Sequence of chain 1.B:
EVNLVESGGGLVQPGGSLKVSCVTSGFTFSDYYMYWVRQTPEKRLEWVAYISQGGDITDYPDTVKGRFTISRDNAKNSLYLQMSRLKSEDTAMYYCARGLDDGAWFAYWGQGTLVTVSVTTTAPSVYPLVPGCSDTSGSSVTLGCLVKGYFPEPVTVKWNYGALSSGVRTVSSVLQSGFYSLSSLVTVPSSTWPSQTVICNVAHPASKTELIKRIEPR

This protein binds this small molecule.
Small molecule (SMILES): CCCCCCCCC(=O)OC

Binding-site contacts:
Ligand atom C5 contacts residue GLN53 of chain 1.B at 4.5 Å.
Ligand atom O2 contacts residue ASP101 of chain 1.B at 3.9 Å.
Ligand atom C3 contacts residue TYR32 of chain 1.B at 4.5 Å (hydrophobic).
Ligand atom C1 contacts residue TYR32 of chain 1.B at 3.2 Å (hydrophobic).
Ligand atom C1 contacts residue ASP101 of chain 1.B at 4.0 Å.
Ligand atom C5 contacts residue NAG1 of chain 1.C at 4.1 Å.
Ligand atom C2 contacts residue ASP31 of chain 1.B at 3.7 Å.
Ligand atom C7 contacts residue NAG1 of chain 1.C at 2.9 Å.
Ligand atom C8 contacts residue GLN53 of chain 1.B at 3.6 Å.
Ligand atom CM contacts residue TYR32 of chain 1.B at 4.2 Å (hydrophobic).
Ligand atom C2 contacts residue TYR32 of chain 1.B at 3.7 Å (hydrophobic).
Ligand atom C4 contacts residue ASP31 of chain 1.B at 4.2 Å.
Ligand atom C8 contacts residue NAG1 of chain 1.C at 2.4 Å.
Ligand atom C3 contacts residue ASP31 of chain 1.B at 3.2 Å.
Ligand atom O1 contacts residue TYR32 of chain 1.B at 3.5 Å (h-bond).
Ligand atom C6 contacts residue NAG1 of chain 1.C at 4.2 Å.
Ligand atom C5 contacts residue ASP31 of chain 1.B at 3.6 Å.
Ligand atom O1 contacts residue ASP101 of chain 1.B at 3.2 Å.
Ligand atom C9 contacts residue GLN53 of chain 1.B at 3.4 Å.
Ligand atom C9 contacts residue NAG1 of chain 1.C at 1.4 Å.
Ligand atom O2 contacts residue TYR32 of chain 1.B at 3.1 Å (h-bond).
Ligand atom O1 contacts residue NAG1 of chain 1.C at 4.0 Å.
Ligand atom CM contacts residue ASP101 of chain 1.B at 3.9 Å.